Sequence of chain 1.E:
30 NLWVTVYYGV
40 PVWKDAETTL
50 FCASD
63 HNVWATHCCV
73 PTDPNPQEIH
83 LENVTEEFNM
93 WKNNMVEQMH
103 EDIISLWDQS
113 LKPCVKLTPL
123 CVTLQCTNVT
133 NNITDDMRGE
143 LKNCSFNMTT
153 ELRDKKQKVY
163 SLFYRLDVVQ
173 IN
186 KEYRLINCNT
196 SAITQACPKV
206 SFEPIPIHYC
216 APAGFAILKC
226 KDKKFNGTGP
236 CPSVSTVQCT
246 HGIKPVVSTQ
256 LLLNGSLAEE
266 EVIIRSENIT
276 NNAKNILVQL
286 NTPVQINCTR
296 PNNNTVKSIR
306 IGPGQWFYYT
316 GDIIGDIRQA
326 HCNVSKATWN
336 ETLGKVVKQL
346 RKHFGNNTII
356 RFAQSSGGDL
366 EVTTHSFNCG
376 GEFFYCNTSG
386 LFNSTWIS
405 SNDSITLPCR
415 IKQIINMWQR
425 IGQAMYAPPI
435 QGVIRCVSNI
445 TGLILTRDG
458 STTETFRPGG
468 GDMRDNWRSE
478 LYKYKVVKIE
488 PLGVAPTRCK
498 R

This small molecule binds to this protein.
Small molecule (SMILES): CC(=O)N[C@H]1[C@H](O[C@H]2[C@H](O)[C@@H](NC(C)=O)CO[C@@H]2CO)O[C@H](CO)[C@@H](O)[C@@H]1O

Binding-site contacts:
Ligand atom O3 contacts residue GLN290 of chain 1.E at 4.0 Å.
Ligand atom C3 contacts residue ASN292 of chain 1.E at 3.9 Å.
Ligand atom C8 contacts residue GLN290 of chain 1.E at 3.7 Å.
Ligand atom C7 contacts residue ASN292 of chain 1.E at 3.4 Å.
Ligand atom C2 contacts residue ASN292 of chain 1.E at 2.5 Å.
Ligand atom O5 contacts residue VAL441 of chain 1.E at 4.4 Å.
Ligand atom N2 contacts residue ASN292 of chain 1.E at 3.0 Å (h-bond).
Ligand atom C7 contacts residue GLN290 of chain 1.E at 4.0 Å.
Ligand atom C1 contacts residue ASN292 of chain 1.E at 1.5 Å.
Ligand atom O7 contacts residue ASN328 of chain 1.E at 4.1 Å.
Ligand atom O7 contacts residue ASN292 of chain 1.E at 3.4 Å (h-bond).
Ligand atom C4 contacts residue ASN292 of chain 1.E at 4.3 Å.
Ligand atom C2 contacts residue GLN290 of chain 1.E at 3.6 Å.
Ligand atom C8 contacts residue ASN292 of chain 1.E at 3.8 Å.
Ligand atom C8 contacts residue SER330 of chain 1.E at 4.2 Å.
Ligand atom N2 contacts residue GLN290 of chain 1.E at 3.0 Å (h-bond).
Ligand atom C7 contacts residue ASN328 of chain 1.E at 4.4 Å.
Ligand atom C1 contacts residue GLN290 of chain 1.E at 3.9 Å.
Ligand atom C5 contacts residue ASN292 of chain 1.E at 3.8 Å.
Ligand atom O5 contacts residue ARG439 of chain 1.E at 3.5 Å (salt-bridge).
Ligand atom C1 contacts residue ARG439 of chain 1.E at 4.0 Å.
Ligand atom C8 contacts residue ASN328 of chain 1.E at 3.5 Å.
Ligand atom C3 contacts residue GLN290 of chain 1.E at 3.4 Å.
Ligand atom O5 contacts residue ASN292 of chain 1.E at 2.4 Å (h-bond).
Ligand atom C1 contacts residue VAL441 of chain 1.E at 4.3 Å (hydrophobic).